The protein below binds the small molecule below.
Small molecule (SMILES): CC(=O)N[C@H]1[C@H](O[C@H]2[C@H](O)[C@@H](NC(C)=O)CO[C@@H]2CO)O[C@H](CO)[C@@H](O)[C@@H]1O

Binding-site contacts:
Ligand atom O5 contacts residue HIS1101 of chain 1.A at 3.8 Å.
Ligand atom O4 contacts residue HIS1101 of chain 1.A at 3.3 Å.
Ligand atom C1 contacts residue HIS1101 of chain 1.A at 3.9 Å.
Ligand atom C7 contacts residue HIS1101 of chain 1.A at 4.4 Å.
Ligand atom C8 contacts residue ASN1098 of chain 1.A at 3.9 Å.
Ligand atom O7 contacts residue ASN1098 of chain 1.A at 3.7 Å.
Ligand atom N2 contacts residue ASN1098 of chain 1.A at 2.8 Å (h-bond).
Ligand atom C3 contacts residue ASN1098 of chain 1.A at 3.7 Å.
Ligand atom O5 contacts residue PHE1103 of chain 1.A at 3.2 Å.
Ligand atom C6 contacts residue PHE1103 of chain 1.A at 3.6 Å (hydrophobic).
Ligand atom O7 contacts residue HIS1101 of chain 1.A at 4.1 Å.
Ligand atom C5 contacts residue HIS1101 of chain 1.A at 3.3 Å.
Ligand atom C8 contacts residue THR1100 of chain 1.A at 3.1 Å.
Ligand atom C4 contacts residue ASN1098 of chain 1.A at 4.3 Å.
Ligand atom C1 contacts residue ASN1098 of chain 1.A at 1.4 Å.
Ligand atom N2 contacts residue HIS1101 of chain 1.A at 4.1 Å.
Ligand atom C6 contacts residue HIS1101 of chain 1.A at 4.3 Å.
Ligand atom O6 contacts residue PHE1103 of chain 1.A at 3.7 Å.
Ligand atom C7 contacts residue ASN1098 of chain 1.A at 3.5 Å.
Ligand atom C5 contacts residue ASN1098 of chain 1.A at 3.8 Å.
Ligand atom C1 contacts residue PHE1103 of chain 1.A at 4.3 Å (hydrophobic).
Ligand atom C3 contacts residue HIS1101 of chain 1.A at 4.0 Å.
Ligand atom C2 contacts residue ASN1098 of chain 1.A at 2.5 Å.
Ligand atom C5 contacts residue PHE1103 of chain 1.A at 3.8 Å (hydrophobic).
Ligand atom O5 contacts residue ASN1098 of chain 1.A at 2.4 Å (h-bond).
Ligand atom C4 contacts residue HIS1101 of chain 1.A at 3.9 Å.

Sequence of chain 1.A:
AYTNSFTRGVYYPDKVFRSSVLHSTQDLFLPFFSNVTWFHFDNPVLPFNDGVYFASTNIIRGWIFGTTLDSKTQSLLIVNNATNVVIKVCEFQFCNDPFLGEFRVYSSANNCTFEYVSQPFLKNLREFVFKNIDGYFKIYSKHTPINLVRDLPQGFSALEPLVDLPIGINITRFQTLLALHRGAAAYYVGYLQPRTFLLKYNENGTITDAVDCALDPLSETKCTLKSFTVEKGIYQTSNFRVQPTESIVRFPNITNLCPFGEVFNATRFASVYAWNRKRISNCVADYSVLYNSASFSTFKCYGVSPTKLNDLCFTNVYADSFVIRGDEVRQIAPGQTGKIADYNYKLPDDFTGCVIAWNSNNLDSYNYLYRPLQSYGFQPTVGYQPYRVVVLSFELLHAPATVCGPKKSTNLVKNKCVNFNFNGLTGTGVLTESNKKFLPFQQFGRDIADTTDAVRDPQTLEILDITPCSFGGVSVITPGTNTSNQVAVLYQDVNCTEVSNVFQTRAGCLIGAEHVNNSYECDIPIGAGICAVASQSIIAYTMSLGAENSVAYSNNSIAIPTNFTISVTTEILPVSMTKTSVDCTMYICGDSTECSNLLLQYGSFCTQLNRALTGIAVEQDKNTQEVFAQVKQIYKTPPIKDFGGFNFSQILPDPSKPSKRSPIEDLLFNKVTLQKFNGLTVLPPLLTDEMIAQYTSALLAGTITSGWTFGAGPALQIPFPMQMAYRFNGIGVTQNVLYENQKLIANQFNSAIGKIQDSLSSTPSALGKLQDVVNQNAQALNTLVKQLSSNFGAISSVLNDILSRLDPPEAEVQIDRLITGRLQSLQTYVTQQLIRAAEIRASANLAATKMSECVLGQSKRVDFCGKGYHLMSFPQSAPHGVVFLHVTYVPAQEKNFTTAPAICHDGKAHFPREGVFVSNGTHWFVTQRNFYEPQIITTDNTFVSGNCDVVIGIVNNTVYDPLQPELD